A protein and the small-molecule ligand that binds it are described below.
Small molecule (SMILES): N[C@@H](CCS)C(=O)O

Sequence of chain 1.D:
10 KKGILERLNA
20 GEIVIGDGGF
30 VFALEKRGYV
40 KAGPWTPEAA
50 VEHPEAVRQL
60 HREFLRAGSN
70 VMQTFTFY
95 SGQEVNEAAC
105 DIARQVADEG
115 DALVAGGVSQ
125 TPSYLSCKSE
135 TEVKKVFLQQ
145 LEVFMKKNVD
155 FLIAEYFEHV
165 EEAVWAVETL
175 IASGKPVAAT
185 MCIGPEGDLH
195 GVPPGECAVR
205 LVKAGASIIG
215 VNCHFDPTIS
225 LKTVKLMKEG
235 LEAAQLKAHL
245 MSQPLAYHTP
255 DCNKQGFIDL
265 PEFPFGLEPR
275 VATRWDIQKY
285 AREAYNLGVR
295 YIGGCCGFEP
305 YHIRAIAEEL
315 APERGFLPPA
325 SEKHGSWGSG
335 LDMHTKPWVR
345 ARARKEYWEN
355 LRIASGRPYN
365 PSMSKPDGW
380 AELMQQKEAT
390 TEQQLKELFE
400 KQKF

Binding-site contacts:
Ligand atom CG contacts residue CYS299 of chain 1.D at 4.1 Å (hydrophobic).
Ligand atom SD contacts residue CYS300 of chain 1.D at 3.9 Å.
Ligand atom CB contacts residue GLU159 of chain 1.D at 4.0 Å.
Ligand atom SD contacts residue TYR160 of chain 1.D at 3.7 Å.
Ligand atom O contacts residue GLY28 of chain 1.D at 4.1 Å.
Ligand atom SD contacts residue CYS217 of chain 1.D at 3.9 Å.
Ligand atom SD contacts residue ASN216 of chain 1.D at 4.4 Å.
Ligand atom C contacts residue VAL30 of chain 1.D at 3.9 Å (hydrophobic).
Ligand atom N contacts residue GLU159 of chain 1.D at 3.2 Å (salt-bridge).
Ligand atom CG contacts residue ZN1 of chain 1.P at 3.5 Å.
Ligand atom CG contacts residue CYS300 of chain 1.D at 4.2 Å (hydrophobic).
Ligand atom N contacts residue GLN72 of chain 1.D at 3.7 Å.
Ligand atom CG contacts residue VAL30 of chain 1.D at 4.1 Å (hydrophobic).
Ligand atom O contacts residue PHE29 of chain 1.D at 3.2 Å (h-bond).
Ligand atom SD contacts residue CYS299 of chain 1.D at 3.6 Å (h-bond).
Ligand atom OXT contacts residue VAL30 of chain 1.D at 4.2 Å.
Ligand atom OXT contacts residue GLY27 of chain 1.D at 3.4 Å (h-bond).
Ligand atom SD contacts residue ZN1 of chain 1.P at 2.4 Å.
Ligand atom O contacts residue VAL30 of chain 1.D at 2.9 Å (h-bond).
Ligand atom CB contacts residue CYS299 of chain 1.D at 3.6 Å (hydrophobic).
Ligand atom CA contacts residue GLU159 of chain 1.D at 3.9 Å.
Ligand atom OXT contacts residue PHE29 of chain 1.D at 2.8 Å (h-bond).
Ligand atom OXT contacts residue GLY28 of chain 1.D at 3.7 Å.
Ligand atom C contacts residue GLY28 of chain 1.D at 4.2 Å.
Ligand atom CB contacts residue ZN1 of chain 1.P at 4.0 Å.
Ligand atom C contacts residue PHE29 of chain 1.D at 3.3 Å (hydrophobic).